Sequence of chain 1.A:
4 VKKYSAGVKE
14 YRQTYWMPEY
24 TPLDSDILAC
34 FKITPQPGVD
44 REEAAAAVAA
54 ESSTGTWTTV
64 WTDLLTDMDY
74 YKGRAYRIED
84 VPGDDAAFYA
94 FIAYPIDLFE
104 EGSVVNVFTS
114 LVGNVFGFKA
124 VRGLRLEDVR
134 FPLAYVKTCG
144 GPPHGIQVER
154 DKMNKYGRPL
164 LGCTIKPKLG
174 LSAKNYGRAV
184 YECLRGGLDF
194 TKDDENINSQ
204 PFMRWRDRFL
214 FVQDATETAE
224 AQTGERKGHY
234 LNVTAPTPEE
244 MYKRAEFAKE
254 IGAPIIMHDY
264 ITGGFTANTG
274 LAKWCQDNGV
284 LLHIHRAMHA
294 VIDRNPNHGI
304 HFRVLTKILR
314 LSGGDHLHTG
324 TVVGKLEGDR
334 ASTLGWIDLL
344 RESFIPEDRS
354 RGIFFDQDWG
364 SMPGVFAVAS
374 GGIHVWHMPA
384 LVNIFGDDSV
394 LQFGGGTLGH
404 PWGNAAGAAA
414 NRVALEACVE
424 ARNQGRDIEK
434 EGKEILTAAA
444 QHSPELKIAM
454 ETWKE

Sequence of chain 6.A:
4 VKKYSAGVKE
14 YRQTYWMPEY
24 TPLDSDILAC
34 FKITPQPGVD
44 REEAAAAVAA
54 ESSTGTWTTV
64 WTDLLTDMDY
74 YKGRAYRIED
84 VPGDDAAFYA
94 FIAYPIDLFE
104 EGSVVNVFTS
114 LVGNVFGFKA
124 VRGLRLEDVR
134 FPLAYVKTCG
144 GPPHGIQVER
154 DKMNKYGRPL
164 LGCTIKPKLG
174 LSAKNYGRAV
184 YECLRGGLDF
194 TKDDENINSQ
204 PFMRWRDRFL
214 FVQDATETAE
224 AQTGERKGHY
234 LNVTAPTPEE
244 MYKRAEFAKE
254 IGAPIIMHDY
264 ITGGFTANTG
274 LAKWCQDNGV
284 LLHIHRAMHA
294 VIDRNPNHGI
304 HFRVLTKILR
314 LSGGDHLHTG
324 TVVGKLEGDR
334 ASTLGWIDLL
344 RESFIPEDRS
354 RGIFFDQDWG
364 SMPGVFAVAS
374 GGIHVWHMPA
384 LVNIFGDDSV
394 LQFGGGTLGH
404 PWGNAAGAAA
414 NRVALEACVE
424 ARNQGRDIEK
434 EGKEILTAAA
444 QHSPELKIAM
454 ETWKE

Binding-site contacts:
Ligand atom CG2 contacts residue TYR73 of chain 6.A at 3.5 Å (hydrophobic).
Ligand atom CD2 contacts residue TYR73 of chain 6.A at 3.7 Å (hydrophobic).
Ligand atom CD2 contacts residue ASP70 of chain 6.A at 3.4 Å.
Ligand atom NH2 contacts residue TYR74 of chain 6.A at 3.6 Å (h-bond).
Ligand atom CG contacts residue PHE347 of chain 1.A at 3.6 Å (hydrophobic).
Ligand atom CD contacts residue ASP361 of chain 1.A at 3.7 Å.
Ligand atom OE1 contacts residue TYR23 of chain 6.A at 3.4 Å.
Ligand atom CD1 contacts residue ASP70 of chain 6.A at 2.8 Å.
Ligand atom CG contacts residue GLN150 of chain 1.A at 3.3 Å.
Ligand atom CB contacts residue ALA97 of chain 6.B at 3.6 Å (hydrophobic).
Ligand atom CD1 contacts residue TYR96 of chain 6.B at 3.2 Å (hydrophobic).
Ligand atom CD2 contacts residue GLU345 of chain 1.A at 3.3 Å.
Ligand atom CB contacts residue TYR96 of chain 6.B at 3.9 Å (hydrophobic).
Ligand atom NE2 contacts residue TYR23 of chain 6.A at 2.9 Å (h-bond).
Ligand atom CG contacts residue ASP70 of chain 6.A at 3.9 Å.
Ligand atom NH1 contacts residue SER364 of chain 1.A at 3.7 Å.
Ligand atom CG contacts residue TYR96 of chain 6.B at 3.3 Å (hydrophobic).
Ligand atom NH2 contacts residue ASP100 of chain 6.A at 3.8 Å.
Ligand atom CB contacts residue LEU26 of chain 6.A at 3.8 Å (hydrophobic).
Ligand atom OE1 contacts residue ASP361 of chain 1.A at 3.2 Å (salt-bridge).
Ligand atom CD contacts residue ASP94 of chain 6.B at 3.0 Å.
Ligand atom CD1 contacts residue TYR73 of chain 6.A at 3.7 Å (hydrophobic).
Ligand atom N contacts residue ALA97 of chain 6.B at 3.8 Å.
Ligand atom O contacts residue SER346 of chain 1.A at 3.8 Å.
Ligand atom O contacts residue TYR96 of chain 6.B at 3.7 Å.
Ligand atom CG1 contacts residue TYR73 of chain 6.A at 3.6 Å (hydrophobic).
Ligand atom CG contacts residue ALA97 of chain 6.B at 3.6 Å (hydrophobic).
Ligand atom N contacts residue PHE347 of chain 1.A at 3.5 Å.
Ligand atom O contacts residue PHE347 of chain 1.A at 3.3 Å (h-bond).
Ligand atom N contacts residue TYR96 of chain 6.B at 3.1 Å (h-bond).
Ligand atom O contacts residue SER346 of chain 1.A at 3.7 Å.
Ligand atom OE2 contacts residue PHE347 of chain 1.A at 3.6 Å.
Ligand atom NE2 contacts residue LEU26 of chain 6.A at 3.4 Å.
Ligand atom CD1 contacts residue SER346 of chain 1.A at 3.1 Å.
Ligand atom CB contacts residue TYR96 of chain 6.B at 3.8 Å (hydrophobic).
Ligand atom N contacts residue ASP94 of chain 6.B at 3.8 Å.
Ligand atom CB contacts residue PHE347 of chain 1.A at 3.5 Å (hydrophobic).
Ligand atom NH1 contacts residue GLY363 of chain 1.A at 3.2 Å (h-bond).
Ligand atom CA contacts residue LEU26 of chain 6.A at 3.8 Å (hydrophobic).
Ligand atom CD2 contacts residue TYR74 of chain 6.A at 3.7 Å (hydrophobic).

Sequence of chain 6.B:
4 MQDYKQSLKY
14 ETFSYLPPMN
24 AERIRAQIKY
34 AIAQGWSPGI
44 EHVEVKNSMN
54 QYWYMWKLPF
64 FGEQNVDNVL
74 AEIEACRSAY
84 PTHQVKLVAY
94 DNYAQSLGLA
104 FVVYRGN

This protein binds this small molecule.
Small molecule (SMILES): CC[C@H](C)[C@H](NC(=O)[C@H](CC(C)C)NC(=O)[C@H](CC(=O)O)NC(=O)[C@H](CC(C)C)NC(=O)[C@H](CCCN=C(N)N)NC(=O)[C@@H]1CCCN1)C(=O)N[C@@H](CCC(=O)O)C(=O)N[C@@H](CCC(N)=O)C(=O)N[C@@H](C)C=O